The small molecule below binds the protein below.
Small molecule (SMILES): C[C@H](CCC(=O)NCC(=O)O)[C@H]1CC[C@H]2[C@@H]3[C@H](O)C[C@@H]4C[C@H](O)CC[C@]4(C)[C@H]3C[C@H](O)[C@]12C

Sequence of chain 1.B:
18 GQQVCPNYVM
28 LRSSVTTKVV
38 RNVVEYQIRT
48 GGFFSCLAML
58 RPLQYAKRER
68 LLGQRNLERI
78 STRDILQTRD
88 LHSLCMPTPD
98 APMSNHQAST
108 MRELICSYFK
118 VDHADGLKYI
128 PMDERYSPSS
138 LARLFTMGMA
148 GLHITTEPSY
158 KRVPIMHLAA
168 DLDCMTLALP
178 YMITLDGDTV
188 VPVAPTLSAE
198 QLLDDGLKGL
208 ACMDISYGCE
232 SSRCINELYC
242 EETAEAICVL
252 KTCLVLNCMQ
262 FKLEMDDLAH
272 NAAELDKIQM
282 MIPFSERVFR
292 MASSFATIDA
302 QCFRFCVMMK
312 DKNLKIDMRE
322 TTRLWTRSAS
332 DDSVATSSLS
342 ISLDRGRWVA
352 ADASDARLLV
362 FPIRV

Binding-site contacts:
Ligand atom C4 contacts residue ASN237 of chain 1.B at 3.6 Å.
Ligand atom O3 contacts residue ALA208 of chain 1.B at 2.5 Å (h-bond).
Ligand atom CA contacts residue THR181 of chain 1.B at 4.2 Å.
Ligand atom N contacts residue THR181 of chain 1.B at 4.3 Å.
Ligand atom C12 contacts residue ALA208 of chain 1.B at 3.7 Å (hydrophobic).
Ligand atom C contacts residue TYR240 of chain 1.B at 3.7 Å (hydrophobic).
Ligand atom O contacts residue ALA208 of chain 1.B at 3.7 Å.
Ligand atom C1 contacts residue TYR240 of chain 1.B at 4.1 Å (hydrophobic).
Ligand atom O4 contacts residue CYS209 of chain 1.B at 4.2 Å.
Ligand atom O2 contacts residue THR181 of chain 1.B at 2.7 Å (h-bond).
Ligand atom C19 contacts residue THR181 of chain 1.B at 4.2 Å.
Ligand atom C contacts residue ASN237 of chain 1.B at 4.4 Å.
Ligand atom C21 contacts residue LEU182 of chain 1.B at 3.5 Å (hydrophobic).
Ligand atom C5 contacts residue ALA208 of chain 1.B at 4.1 Å (hydrophobic).
Ligand atom O contacts residue TYR240 of chain 1.B at 4.1 Å.
Ligand atom C22 contacts residue LEU182 of chain 1.B at 3.9 Å (hydrophobic).
Ligand atom C19 contacts residue LEU182 of chain 1.B at 4.3 Å (hydrophobic).
Ligand atom CA contacts residue CYS209 of chain 1.B at 4.2 Å (hydrophobic).
Ligand atom O3 contacts residue CYS209 of chain 1.B at 4.2 Å.
Ligand atom C18 contacts residue LEU182 of chain 1.B at 4.4 Å (hydrophobic).
Ligand atom C12 contacts residue ILE180 of chain 1.B at 4.0 Å (hydrophobic).
Ligand atom C10 contacts residue ALA208 of chain 1.B at 4.5 Å (hydrophobic).
Ligand atom C2 contacts residue TYR240 of chain 1.B at 4.1 Å (hydrophobic).
Ligand atom C5 contacts residue LYS252 of chain 1.B at 4.3 Å.
Ligand atom C5 contacts residue ASN237 of chain 1.B at 3.3 Å.
Ligand atom C24 contacts residue CYS209 of chain 1.B at 4.5 Å (hydrophobic).
Ligand atom C11 contacts residue ALA208 of chain 1.B at 4.1 Å (hydrophobic).
Ligand atom O3 contacts residue ILE180 of chain 1.B at 4.1 Å.
Ligand atom C22 contacts residue THR181 of chain 1.B at 3.8 Å.
Ligand atom O2 contacts residue LEU182 of chain 1.B at 2.8 Å (h-bond).